This protein binds this small molecule.
Small molecule (SMILES): C[C@H](C(=O)SCCNC(=O)CCNC(=O)[C@H](O)C(C)(C)COP(=O)(O)OP(=O)(O)OC[C@H]1O[C@@H](n2cnc3c(N)ncnc32)[C@H](O)[C@@H]1OP(=O)(O)O)S(=O)(=O)O

Binding-site contacts:
Ligand atom CS2 contacts residue YXS1 of chain 1.R at 0.3 Å.
Ligand atom CS1 contacts residue YXS1 of chain 1.R at 0.1 Å.
Ligand atom O11 contacts residue YXS1 of chain 1.R at 0.2 Å (h-bond).
Ligand atom OP2 contacts residue YXS1 of chain 1.R at 0.0 Å (h-bond).
Ligand atom OP1 contacts residue YXS1 of chain 1.R at 0.0 Å (h-bond).
Ligand atom O22 contacts residue YXS1 of chain 1.R at 0.4 Å (h-bond).
Ligand atom CP3 contacts residue YXS1 of chain 1.R at 0.0 Å.
Ligand atom O5' contacts residue YXS1 of chain 1.R at 0.5 Å.
Ligand atom O21 contacts residue YXS1 of chain 1.R at 0.9 Å (h-bond).
Ligand atom C6 contacts residue YXS1 of chain 1.R at 0.2 Å.
Ligand atom C5 contacts residue YXS1 of chain 1.R at 0.6 Å.
Ligand atom CP1 contacts residue YXS1 of chain 1.R at 0.1 Å.
Ligand atom C2 contacts residue YXS1 of chain 1.R at 0.9 Å.
Ligand atom N7 contacts residue YXS1 of chain 1.R at 0.6 Å (h-bond).
Ligand atom CP4 contacts residue YXS1 of chain 1.R at 0.0 Å.
Ligand atom P1 contacts residue YXS1 of chain 1.R at 0.6 Å.
Ligand atom SS4 contacts residue YXS1 of chain 1.R at 0.1 Å (h-bond).
Ligand atom CP8 contacts residue YXS1 of chain 1.R at 0.0 Å.
Ligand atom N1 contacts residue YXS1 of chain 1.R at 0.3 Å (h-bond).
Ligand atom OS1 contacts residue YXS1 of chain 1.R at 0.2 Å (h-bond).
Ligand atom CP2 contacts residue YXS1 of chain 1.R at 0.0 Å.
Ligand atom N6 contacts residue YXS1 of chain 1.R at 0.6 Å (h-bond).
Ligand atom NP2 contacts residue YXS1 of chain 1.R at 0.0 Å (h-bond).
Ligand atom CPB contacts residue YXS1 of chain 1.R at 0.1 Å.
Ligand atom CPA contacts residue YXS1 of chain 1.R at 0.0 Å.
Ligand atom CP6 contacts residue YXS1 of chain 1.R at 0.0 Å.
Ligand atom OS5 contacts residue YXS1 of chain 1.R at 0.3 Å (h-bond).
Ligand atom OS4 contacts residue YXS1 of chain 1.R at 0.1 Å (h-bond).
Ligand atom P2 contacts residue YXS1 of chain 1.R at 0.4 Å.
Ligand atom S contacts residue YXS1 of chain 1.R at 0.1 Å (h-bond).
Ligand atom OP3 contacts residue YXS1 of chain 1.R at 0.0 Å (h-bond).
Ligand atom O7 contacts residue YXS1 of chain 1.R at 0.1 Å (h-bond).
Ligand atom O56 contacts residue YXS1 of chain 1.R at 0.1 Å (h-bond).
Ligand atom C5' contacts residue YXS1 of chain 1.R at 1.1 Å.
Ligand atom O6 contacts residue YXS1 of chain 1.R at 0.4 Å (h-bond).
Ligand atom NP1 contacts residue YXS1 of chain 1.R at 0.0 Å (h-bond).
Ligand atom C2' contacts residue YXS1 of chain 1.R at 0.8 Å.
Ligand atom CP5 contacts residue YXS1 of chain 1.R at 0.0 Å.
Ligand atom CP7 contacts residue YXS1 of chain 1.R at 0.0 Å.
Ligand atom CP9 contacts residue YXS1 of chain 1.R at 0.0 Å.

Sequence of chain 1.D:
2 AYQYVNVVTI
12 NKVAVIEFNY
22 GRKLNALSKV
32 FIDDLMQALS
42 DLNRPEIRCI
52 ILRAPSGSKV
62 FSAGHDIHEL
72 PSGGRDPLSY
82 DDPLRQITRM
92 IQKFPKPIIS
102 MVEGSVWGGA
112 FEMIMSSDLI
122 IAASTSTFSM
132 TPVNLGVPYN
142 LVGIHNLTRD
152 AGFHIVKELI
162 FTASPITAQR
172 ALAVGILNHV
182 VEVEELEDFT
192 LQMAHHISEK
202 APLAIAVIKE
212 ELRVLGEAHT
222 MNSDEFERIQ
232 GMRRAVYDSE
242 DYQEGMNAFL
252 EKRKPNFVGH